A small-molecule ligand and the protein it binds are described below.
Small molecule (SMILES): OC[C@H]1O[C@@H](O)[C@H](O)[C@@H](O)[C@@H]1O

Binding-site contacts:
Ligand atom O3 contacts residue ASN32 of chain 1.A at 3.7 Å.
Ligand atom C4 contacts residue ASP34 of chain 1.A at 3.5 Å.
Ligand atom C2 contacts residue GLU88 of chain 1.A at 3.4 Å.
Ligand atom O3 contacts residue ASP34 of chain 1.A at 2.8 Å (salt-bridge).
Ligand atom O1 contacts residue GLN235 of chain 1.A at 3.8 Å.
Ligand atom C3 contacts residue GLC1 of chain 1.B at 0.1 Å.
Ligand atom O3 contacts residue GLC1 of chain 1.B at 0.1 Å (h-bond).
Ligand atom C4 contacts residue GLY112 of chain 1.A at 3.8 Å.
Ligand atom O2 contacts residue GLC1 of chain 1.B at 0.1 Å (h-bond).
Ligand atom O6 contacts residue GLN113 of chain 1.A at 2.9 Å (h-bond).
Ligand atom C1 contacts residue GLC1 of chain 1.B at 0.2 Å.
Ligand atom O3 contacts residue HIS176 of chain 1.A at 2.9 Å (h-bond).
Ligand atom O1 contacts residue GLU88 of chain 1.A at 2.4 Å (salt-bridge).
Ligand atom C3 contacts residue ASP34 of chain 1.A at 3.8 Å.
Ligand atom C6 contacts residue ASP440 of chain 1.A at 3.2 Å.
Ligand atom O4 contacts residue GLY111 of chain 1.A at 3.6 Å.
Ligand atom O5 contacts residue GLC1 of chain 1.B at 0.2 Å (h-bond).
Ligand atom O4 contacts residue ILE116 of chain 1.A at 3.6 Å.
Ligand atom C1 contacts residue GLN113 of chain 1.A at 3.4 Å.
Ligand atom C1 contacts residue GLU88 of chain 1.A at 3.5 Å.
Ligand atom O6 contacts residue ASP440 of chain 1.A at 2.5 Å (salt-bridge).
Ligand atom C3 contacts residue HIS176 of chain 1.A at 3.7 Å.
Ligand atom C6 contacts residue GLN113 of chain 1.A at 3.8 Å.
Ligand atom C2 contacts residue HIS176 of chain 1.A at 3.9 Å.
Ligand atom O4 contacts residue GLC1 of chain 1.B at 0.1 Å (h-bond).
Ligand atom O2 contacts residue GLU88 of chain 1.A at 2.5 Å (salt-bridge).
Ligand atom C6 contacts residue GLY437 of chain 1.A at 3.8 Å.
Ligand atom O1 contacts residue GLN113 of chain 1.A at 3.6 Å.
Ligand atom C4 contacts residue GLC1 of chain 1.B at 0.1 Å.
Ligand atom C5 contacts residue GLC1 of chain 1.B at 0.1 Å.
Ligand atom O5 contacts residue GLN113 of chain 1.A at 3.2 Å (h-bond).
Ligand atom O2 contacts residue HIS176 of chain 1.A at 3.0 Å (h-bond).
Ligand atom C2 contacts residue GLC1 of chain 1.B at 0.3 Å.
Ligand atom O4 contacts residue ASP34 of chain 1.A at 2.6 Å (salt-bridge).
Ligand atom O4 contacts residue GLY112 of chain 1.A at 3.0 Å (h-bond).
Ligand atom C5 contacts residue GLN113 of chain 1.A at 3.6 Å.
Ligand atom C3 contacts residue GLY112 of chain 1.A at 3.7 Å.
Ligand atom O1 contacts residue GLC1 of chain 1.B at 1.1 Å.
Ligand atom C6 contacts residue GLC1 of chain 1.B at 0.1 Å.
Ligand atom O6 contacts residue GLC1 of chain 1.B at 0.0 Å (h-bond).

Sequence of chain 1.A:
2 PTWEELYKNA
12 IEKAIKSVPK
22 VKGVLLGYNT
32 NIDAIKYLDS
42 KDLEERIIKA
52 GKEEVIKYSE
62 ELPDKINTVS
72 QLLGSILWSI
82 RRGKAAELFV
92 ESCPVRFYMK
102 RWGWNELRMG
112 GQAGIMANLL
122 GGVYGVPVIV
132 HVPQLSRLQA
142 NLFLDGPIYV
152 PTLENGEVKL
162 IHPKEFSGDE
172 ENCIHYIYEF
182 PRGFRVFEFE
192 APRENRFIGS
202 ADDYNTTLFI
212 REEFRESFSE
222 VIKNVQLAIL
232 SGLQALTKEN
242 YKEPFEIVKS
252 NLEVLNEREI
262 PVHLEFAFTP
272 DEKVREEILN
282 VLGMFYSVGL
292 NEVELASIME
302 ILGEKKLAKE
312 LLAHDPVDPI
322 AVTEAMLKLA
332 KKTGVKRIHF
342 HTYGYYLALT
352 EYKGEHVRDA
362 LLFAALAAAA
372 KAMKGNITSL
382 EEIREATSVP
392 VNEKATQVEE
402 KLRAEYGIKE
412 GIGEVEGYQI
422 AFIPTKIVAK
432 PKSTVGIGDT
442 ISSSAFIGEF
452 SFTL